Sequence of chain 4.A:
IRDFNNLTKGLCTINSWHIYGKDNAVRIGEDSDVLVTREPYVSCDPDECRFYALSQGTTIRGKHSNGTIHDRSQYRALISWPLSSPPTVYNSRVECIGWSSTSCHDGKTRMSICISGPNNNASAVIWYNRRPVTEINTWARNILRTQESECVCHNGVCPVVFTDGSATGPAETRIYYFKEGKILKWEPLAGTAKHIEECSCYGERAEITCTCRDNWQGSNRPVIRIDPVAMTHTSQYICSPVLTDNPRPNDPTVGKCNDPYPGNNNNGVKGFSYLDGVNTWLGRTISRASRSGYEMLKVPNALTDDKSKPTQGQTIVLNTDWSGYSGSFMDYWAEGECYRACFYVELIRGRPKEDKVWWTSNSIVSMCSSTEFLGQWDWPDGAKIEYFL

This protein binds this small molecule.
Small molecule (SMILES): CC(=O)N[C@H]1[C@H](O[C@H]2[C@H](O)[C@@H](NC(C)=O)CO[C@@H]2CO)O[C@H](CO)[C@@H](O[C@@H]2O[C@H](CO)[C@@H](O)[C@H](O[C@H]3O[C@H](CO)[C@@H](O)[C@H](O)[C@@H]3O[C@H]3O[C@H](CO)[C@@H](O)[C@H](O)[C@@H]3O[C@H]3O[C@H](CO)[C@@H](O)[C@H](O)[C@@H]3O)[C@@H]2O)[C@@H]1O

Sequence of chain 2.C:
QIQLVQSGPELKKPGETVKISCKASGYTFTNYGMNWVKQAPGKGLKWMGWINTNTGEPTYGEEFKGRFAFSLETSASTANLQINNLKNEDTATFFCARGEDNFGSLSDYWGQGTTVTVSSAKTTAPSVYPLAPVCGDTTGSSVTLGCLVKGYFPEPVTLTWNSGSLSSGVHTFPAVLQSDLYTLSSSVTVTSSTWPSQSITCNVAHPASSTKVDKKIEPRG

Sequence of chain 2.A:
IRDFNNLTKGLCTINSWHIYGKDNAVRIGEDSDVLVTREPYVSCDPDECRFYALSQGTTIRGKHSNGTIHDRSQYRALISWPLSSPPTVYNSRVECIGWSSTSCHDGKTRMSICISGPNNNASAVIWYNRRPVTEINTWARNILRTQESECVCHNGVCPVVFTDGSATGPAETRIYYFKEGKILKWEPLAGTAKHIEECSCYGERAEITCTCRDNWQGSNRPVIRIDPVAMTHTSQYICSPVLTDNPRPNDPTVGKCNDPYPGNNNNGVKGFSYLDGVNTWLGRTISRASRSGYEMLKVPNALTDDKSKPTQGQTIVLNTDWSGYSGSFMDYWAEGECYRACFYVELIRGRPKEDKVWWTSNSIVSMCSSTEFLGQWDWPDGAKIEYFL

Binding-site contacts:
Ligand atom O5 contacts residue ASN121 of chain 4.A at 2.4 Å (h-bond).
Ligand atom O5 contacts residue GLY313 of chain 2.A at 3.5 Å (h-bond).
Ligand atom C2 contacts residue ASN121 of chain 4.A at 2.5 Å.
Ligand atom C3 contacts residue GLU295 of chain 2.A at 3.1 Å.
Ligand atom O3 contacts residue GLN312 of chain 2.A at 3.4 Å.
Ligand atom C6 contacts residue LEU374 of chain 2.A at 3.3 Å (hydrophobic).
Ligand atom C3 contacts residue GLY313 of chain 2.A at 3.2 Å.
Ligand atom N2 contacts residue GLY313 of chain 2.A at 3.6 Å.
Ligand atom O2 contacts residue ARG288 of chain 2.A at 3.6 Å (salt-bridge).
Ligand atom O6 contacts residue ILE286 of chain 2.A at 3.5 Å (h-bond).
Ligand atom O3 contacts residue GLY313 of chain 2.A at 2.8 Å (h-bond).
Ligand atom C6 contacts residue LYS309 of chain 2.A at 3.4 Å.
Ligand atom O3 contacts residue ASP251 of chain 2.A at 3.2 Å (salt-bridge).
Ligand atom O3 contacts residue ARG284 of chain 2.A at 3.0 Å (salt-bridge).
Ligand atom O6 contacts residue LEU374 of chain 2.A at 3.6 Å (h-bond).
Ligand atom C6 contacts residue ASP251 of chain 2.A at 3.2 Å.
Ligand atom O3 contacts residue ASN250 of chain 2.A at 3.1 Å.
Ligand atom C8 contacts residue PHE373 of chain 2.A at 3.5 Å (hydrophobic).
Ligand atom C5 contacts residue GLU295 of chain 2.A at 3.3 Å.
Ligand atom C7 contacts residue ASN121 of chain 4.A at 2.9 Å.
Ligand atom O5 contacts residue GLN376 of chain 2.A at 3.5 Å (h-bond).
Ligand atom C1 contacts residue ASN121 of chain 4.A at 1.5 Å.
Ligand atom N2 contacts residue ASN121 of chain 4.A at 2.8 Å (h-bond).
Ligand atom O7 contacts residue ASN121 of chain 4.A at 2.7 Å (h-bond).
Ligand atom C5 contacts residue ARG284 of chain 2.A at 3.6 Å.
Ligand atom O4 contacts residue GLU295 of chain 2.A at 2.8 Å (salt-bridge).
Ligand atom O3 contacts residue GLU295 of chain 2.A at 3.3 Å (salt-bridge).
Ligand atom O2 contacts residue GLN312 of chain 2.A at 3.6 Å.
Ligand atom C4 contacts residue GLU295 of chain 2.A at 3.1 Å.
Ligand atom O6 contacts residue ARG284 of chain 2.A at 3.4 Å (salt-bridge).
Ligand atom O4 contacts residue GLY313 of chain 2.A at 3.4 Å (h-bond).
Ligand atom O5 contacts residue GLY375 of chain 2.A at 3.5 Å.
Ligand atom C8 contacts residue GLN312 of chain 2.A at 3.2 Å.
Ligand atom O4 contacts residue ARG284 of chain 2.A at 3.4 Å (salt-bridge).
Ligand atom O6 contacts residue ASP251 of chain 2.A at 2.5 Å (salt-bridge).
Ligand atom O6 contacts residue GLN376 of chain 2.A at 3.0 Å.
Ligand atom C5 contacts residue ASN121 of chain 4.A at 3.6 Å.
Ligand atom O2 contacts residue GLY313 of chain 2.A at 2.9 Å.
Ligand atom O4 contacts residue ASP251 of chain 2.A at 2.9 Å (salt-bridge).
Ligand atom O6 contacts residue GLY375 of chain 2.A at 3.6 Å.